This protein binds this small molecule.
Small molecule (SMILES): CC(=O)N[C@@H]1[C@@H](O)[C@H](O)[C@@H](CO)O[C@H]1O

Sequence of chain 1.A:
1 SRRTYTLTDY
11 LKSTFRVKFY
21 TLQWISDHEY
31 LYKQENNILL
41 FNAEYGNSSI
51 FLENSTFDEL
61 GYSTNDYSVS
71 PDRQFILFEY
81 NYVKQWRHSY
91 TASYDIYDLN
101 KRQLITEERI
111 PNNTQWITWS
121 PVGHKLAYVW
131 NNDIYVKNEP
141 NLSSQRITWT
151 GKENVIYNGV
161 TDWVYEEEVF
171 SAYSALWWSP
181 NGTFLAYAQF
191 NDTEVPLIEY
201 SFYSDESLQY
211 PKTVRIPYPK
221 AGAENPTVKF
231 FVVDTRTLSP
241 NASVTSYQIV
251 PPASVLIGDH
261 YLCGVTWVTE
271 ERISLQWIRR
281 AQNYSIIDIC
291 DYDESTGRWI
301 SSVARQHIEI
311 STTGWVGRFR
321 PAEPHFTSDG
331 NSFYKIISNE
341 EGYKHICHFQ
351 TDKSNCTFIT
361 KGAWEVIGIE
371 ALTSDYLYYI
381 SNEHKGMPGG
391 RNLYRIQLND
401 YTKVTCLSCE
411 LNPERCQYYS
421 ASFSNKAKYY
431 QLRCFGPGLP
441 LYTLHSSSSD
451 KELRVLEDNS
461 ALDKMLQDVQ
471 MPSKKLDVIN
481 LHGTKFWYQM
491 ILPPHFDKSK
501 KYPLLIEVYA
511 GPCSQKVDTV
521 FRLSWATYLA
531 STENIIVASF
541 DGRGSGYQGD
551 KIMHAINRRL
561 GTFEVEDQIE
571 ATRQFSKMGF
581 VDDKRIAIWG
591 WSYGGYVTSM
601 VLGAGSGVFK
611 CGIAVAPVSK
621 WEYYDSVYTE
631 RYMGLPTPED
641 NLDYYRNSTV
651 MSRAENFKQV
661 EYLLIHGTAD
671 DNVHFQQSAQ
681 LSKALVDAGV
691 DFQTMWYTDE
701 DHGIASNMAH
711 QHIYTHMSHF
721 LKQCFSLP

Binding-site contacts:
Ligand atom C1 contacts residue ASN37 of chain 1.A at 3.5 Å.
Ligand atom O7 contacts residue ASN36 of chain 1.A at 3.0 Å.
Ligand atom C1 contacts residue GLU35 of chain 1.A at 3.9 Å.
Ligand atom C1 contacts residue ASN54 of chain 1.A at 1.5 Å.
Ligand atom C5 contacts residue ASN54 of chain 1.A at 3.7 Å.
Ligand atom C7 contacts residue ASN54 of chain 1.A at 3.7 Å.
Ligand atom C3 contacts residue ASN54 of chain 1.A at 3.8 Å.
Ligand atom O7 contacts residue GLU35 of chain 1.A at 3.6 Å.
Ligand atom C5 contacts residue GLU35 of chain 1.A at 4.4 Å.
Ligand atom C2 contacts residue GLU35 of chain 1.A at 3.7 Å.
Ligand atom O7 contacts residue ASN54 of chain 1.A at 3.5 Å.
Ligand atom O5 contacts residue ASN54 of chain 1.A at 2.4 Å (h-bond).
Ligand atom C7 contacts residue GLU35 of chain 1.A at 4.0 Å.
Ligand atom O6 contacts residue GLU35 of chain 1.A at 4.4 Å.
Ligand atom O5 contacts residue GLU35 of chain 1.A at 4.2 Å.
Ligand atom C4 contacts residue GLU35 of chain 1.A at 4.3 Å.
Ligand atom N2 contacts residue GLU35 of chain 1.A at 4.2 Å.
Ligand atom C7 contacts residue ASN36 of chain 1.A at 4.1 Å.
Ligand atom O5 contacts residue ASN37 of chain 1.A at 3.3 Å (h-bond).
Ligand atom C2 contacts residue ASN54 of chain 1.A at 2.5 Å.
Ligand atom N2 contacts residue ASN54 of chain 1.A at 2.9 Å (h-bond).
Ligand atom C4 contacts residue ASN54 of chain 1.A at 4.2 Å.
Ligand atom C6 contacts residue GLU35 of chain 1.A at 3.8 Å.